Sequence of chain 1.B:
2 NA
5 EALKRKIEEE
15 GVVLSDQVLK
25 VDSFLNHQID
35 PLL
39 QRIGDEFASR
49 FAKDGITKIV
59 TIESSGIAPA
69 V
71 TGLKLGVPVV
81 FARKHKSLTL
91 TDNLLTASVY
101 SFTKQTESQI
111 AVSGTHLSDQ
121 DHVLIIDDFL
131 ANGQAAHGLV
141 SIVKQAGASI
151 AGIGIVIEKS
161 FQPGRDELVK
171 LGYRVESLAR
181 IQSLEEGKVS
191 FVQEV

Sequence of chain 1.A:
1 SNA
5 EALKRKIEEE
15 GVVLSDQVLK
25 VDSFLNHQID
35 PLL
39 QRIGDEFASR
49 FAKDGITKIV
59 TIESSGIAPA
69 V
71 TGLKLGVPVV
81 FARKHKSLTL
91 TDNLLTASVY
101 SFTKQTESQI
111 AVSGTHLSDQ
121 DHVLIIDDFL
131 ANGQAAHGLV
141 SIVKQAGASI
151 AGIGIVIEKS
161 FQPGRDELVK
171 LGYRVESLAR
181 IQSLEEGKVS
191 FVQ

The small molecule below binds the protein below.
Small molecule (SMILES): Nc1nc2c(ncn2[C@@H]2O[C@H](CO[P](=O)(O)OP(=O)(O)O)[C@@H](O[P](=O)(O)OP(=O)(O)O)[C@H]2O)c(=O)[nH]1

Binding-site contacts:
Ligand atom O6 contacts residue VAL22 of chain 1.B at 3.4 Å.
Ligand atom O3B contacts residue ASN132 of chain 1.B at 2.9 Å (h-bond).
Ligand atom O3' contacts residue NA1 of chain 1.H at 2.9 Å (h-bond).
Ligand atom O1D contacts residue LYS84 of chain 1.B at 3.4 Å (salt-bridge).
Ligand atom N2 contacts residue ASN30 of chain 1.B at 3.5 Å (h-bond).
Ligand atom PC contacts residue LYS84 of chain 1.B at 3.4 Å.
Ligand atom C2' contacts residue NA1 of chain 1.H at 3.4 Å.
Ligand atom C6 contacts residue LYS159 of chain 1.B at 3.5 Å.
Ligand atom N3 contacts residue LEU88 of chain 1.A at 3.5 Å.
Ligand atom O2C contacts residue ASP128 of chain 1.B at 3.4 Å (salt-bridge).
Ligand atom O2C contacts residue NA1 of chain 1.H at 2.3 Å (h-bond).
Ligand atom O2' contacts residue NA1 of chain 1.H at 2.2 Å (h-bond).
Ligand atom O2C contacts residue NA1 of chain 1.I at 2.2 Å (h-bond).
Ligand atom N1 contacts residue LEU23 of chain 1.B at 2.9 Å (h-bond).
Ligand atom O6 contacts residue LEU23 of chain 1.B at 3.1 Å (h-bond).
Ligand atom O3D contacts residue NA1 of chain 1.H at 3.5 Å (h-bond).
Ligand atom O2' contacts residue PHE129 of chain 1.B at 3.6 Å.
Ligand atom O2A contacts residue SER101 of chain 1.B at 3.0 Å (h-bond).
Ligand atom O3D contacts residue SER63 of chain 1.B at 2.6 Å (h-bond).
Ligand atom N2 contacts residue LEU23 of chain 1.B at 3.1 Å (h-bond).
Ligand atom O6 contacts residue GLN21 of chain 1.B at 3.2 Å (h-bond).
Ligand atom PB contacts residue ASN132 of chain 1.B at 3.6 Å.
Ligand atom O1D contacts residue SER62 of chain 1.B at 2.8 Å (h-bond).
Ligand atom C5 contacts residue LYS159 of chain 1.B at 3.3 Å.
Ligand atom N7 contacts residue LYS159 of chain 1.B at 2.7 Å (salt-bridge).
Ligand atom O1C contacts residue LYS84 of chain 1.B at 2.5 Å (salt-bridge).
Ligand atom O3C contacts residue LYS84 of chain 1.B at 3.4 Å (salt-bridge).
Ligand atom O1D contacts residue GLU61 of chain 1.B at 3.4 Å (salt-bridge).
Ligand atom O2D contacts residue ARG83 of chain 1.A at 2.5 Å (salt-bridge).
Ligand atom PD contacts residue ARG83 of chain 1.A at 3.5 Å.
Ligand atom O3D contacts residue ARG83 of chain 1.A at 2.9 Å (salt-bridge).
Ligand atom O6 contacts residue LYS159 of chain 1.B at 2.9 Å (salt-bridge).
Ligand atom O2B contacts residue ASN132 of chain 1.B at 2.7 Å (h-bond).
Ligand atom O3B contacts residue ALA131 of chain 1.B at 3.1 Å.
Ligand atom O3C contacts residue NA1 of chain 1.H at 3.5 Å (h-bond).
Ligand atom O1D contacts residue SER63 of chain 1.B at 3.0 Å (h-bond).
Ligand atom PC contacts residue NA1 of chain 1.I at 3.6 Å.
Ligand atom PC contacts residue NA1 of chain 1.H at 3.1 Å.
Ligand atom C2 contacts residue LEU23 of chain 1.B at 3.5 Å (hydrophobic).
Ligand atom N1 contacts residue PHE129 of chain 1.B at 3.5 Å.